The protein below binds the small molecule below.
Small molecule (SMILES): CC(=O)N[C@H]1[C@H](O[C@H]2[C@H](O)[C@@H](NC(C)=O)CO[C@@H]2CO)O[C@H](CO)[C@@H](O[C@@H]2O[C@H](CO)[C@@H](O)[C@H](O)[C@@H]2O)[C@@H]1O

Binding-site contacts:
Ligand atom O5 contacts residue ASN230 of chain 1.D at 2.4 Å (h-bond).
Ligand atom C3 contacts residue ASN230 of chain 1.D at 3.8 Å.
Ligand atom O6 contacts residue NAG1 of chain 1.FB at 3.8 Å.
Ligand atom C4 contacts residue VAL412 of chain 1.D at 4.0 Å (hydrophobic).
Ligand atom N2 contacts residue VAL412 of chain 1.D at 4.3 Å.
Ligand atom C7 contacts residue VAL412 of chain 1.D at 4.2 Å (hydrophobic).
Ligand atom O5 contacts residue NAG1 of chain 1.FB at 4.4 Å.
Ligand atom C6 contacts residue GLU179 of chain 1.D at 4.2 Å.
Ligand atom C8 contacts residue SER413 of chain 1.D at 3.8 Å.
Ligand atom C8 contacts residue LEU229 of chain 1.D at 3.7 Å (hydrophobic).
Ligand atom O3 contacts residue CYS411 of chain 1.D at 4.3 Å.
Ligand atom C7 contacts residue ASN230 of chain 1.D at 3.8 Å.
Ligand atom C2 contacts residue ASN230 of chain 1.D at 2.4 Å.
Ligand atom C4 contacts residue ASN230 of chain 1.D at 4.2 Å.
Ligand atom O4 contacts residue VAL412 of chain 1.D at 4.0 Å.
Ligand atom C6 contacts residue NAG1 of chain 1.FB at 3.8 Å.
Ligand atom C2 contacts residue SER413 of chain 1.D at 3.9 Å.
Ligand atom O7 contacts residue ASN230 of chain 1.D at 4.3 Å.
Ligand atom C1 contacts residue VAL412 of chain 1.D at 4.1 Å (hydrophobic).
Ligand atom C5 contacts residue VAL412 of chain 1.D at 4.0 Å (hydrophobic).
Ligand atom C2 contacts residue VAL412 of chain 1.D at 4.2 Å (hydrophobic).
Ligand atom C7 contacts residue SER413 of chain 1.D at 3.9 Å.
Ligand atom O7 contacts residue VAL412 of chain 1.D at 3.5 Å.
Ligand atom C1 contacts residue SER413 of chain 1.D at 4.1 Å.
Ligand atom C5 contacts residue NAG1 of chain 1.FB at 4.2 Å.
Ligand atom O6 contacts residue GLY346 of chain 1.D at 4.2 Å.
Ligand atom N2 contacts residue ASN230 of chain 1.D at 2.8 Å (h-bond).
Ligand atom C7 contacts residue CYS345 of chain 1.D at 4.1 Å (hydrophobic).
Ligand atom C1 contacts residue ASN230 of chain 1.D at 1.4 Å.
Ligand atom O7 contacts residue ASN344 of chain 1.D at 4.3 Å.
Ligand atom C3 contacts residue VAL412 of chain 1.D at 3.5 Å (hydrophobic).
Ligand atom O7 contacts residue CYS345 of chain 1.D at 4.2 Å.
Ligand atom C8 contacts residue CYS345 of chain 1.D at 4.0 Å (hydrophobic).
Ligand atom C5 contacts residue ASN230 of chain 1.D at 3.7 Å.
Ligand atom C5 contacts residue GLU179 of chain 1.D at 4.3 Å.
Ligand atom C3 contacts residue SER413 of chain 1.D at 4.1 Å.
Ligand atom O3 contacts residue VAL412 of chain 1.D at 4.3 Å.
Ligand atom N2 contacts residue SER413 of chain 1.D at 3.1 Å (h-bond).
Ligand atom O3 contacts residue CYS345 of chain 1.D at 4.2 Å.
Ligand atom O7 contacts residue PRO180 of chain 1.D at 4.4 Å.

Sequence of chain 1.D:
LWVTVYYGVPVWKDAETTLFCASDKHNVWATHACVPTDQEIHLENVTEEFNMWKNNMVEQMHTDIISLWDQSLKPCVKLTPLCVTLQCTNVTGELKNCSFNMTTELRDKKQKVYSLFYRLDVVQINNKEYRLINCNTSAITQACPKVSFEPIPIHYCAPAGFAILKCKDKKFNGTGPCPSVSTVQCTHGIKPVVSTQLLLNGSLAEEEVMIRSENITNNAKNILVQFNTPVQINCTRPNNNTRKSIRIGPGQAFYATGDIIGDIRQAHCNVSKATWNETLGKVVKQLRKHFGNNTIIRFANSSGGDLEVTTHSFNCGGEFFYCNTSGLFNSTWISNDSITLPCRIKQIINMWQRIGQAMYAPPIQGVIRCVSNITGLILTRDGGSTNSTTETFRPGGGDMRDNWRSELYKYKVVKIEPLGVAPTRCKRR